The small molecule below binds the protein below.
Small molecule (SMILES): C/C(NCc1cnc(C)nc1N)=C(/S)CCO[P](=O)([O-])O[P](=O)([O-])O

Sequence of chain 1.A:
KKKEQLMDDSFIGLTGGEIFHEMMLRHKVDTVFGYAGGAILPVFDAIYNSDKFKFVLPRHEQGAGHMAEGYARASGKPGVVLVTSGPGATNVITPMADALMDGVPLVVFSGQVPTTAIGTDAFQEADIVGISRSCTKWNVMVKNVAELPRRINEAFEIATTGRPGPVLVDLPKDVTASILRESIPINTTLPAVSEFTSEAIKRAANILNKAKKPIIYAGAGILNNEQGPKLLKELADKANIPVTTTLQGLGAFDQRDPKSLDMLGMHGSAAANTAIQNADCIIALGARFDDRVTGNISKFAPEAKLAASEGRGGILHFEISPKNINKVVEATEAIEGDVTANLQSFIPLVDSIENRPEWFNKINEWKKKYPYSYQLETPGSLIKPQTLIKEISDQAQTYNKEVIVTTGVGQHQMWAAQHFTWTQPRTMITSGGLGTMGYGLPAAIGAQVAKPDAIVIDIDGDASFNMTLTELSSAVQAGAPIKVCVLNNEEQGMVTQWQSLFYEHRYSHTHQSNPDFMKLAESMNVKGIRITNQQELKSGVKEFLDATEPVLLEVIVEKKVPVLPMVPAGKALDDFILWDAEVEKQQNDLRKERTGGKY

Sequence of chain 4.A:
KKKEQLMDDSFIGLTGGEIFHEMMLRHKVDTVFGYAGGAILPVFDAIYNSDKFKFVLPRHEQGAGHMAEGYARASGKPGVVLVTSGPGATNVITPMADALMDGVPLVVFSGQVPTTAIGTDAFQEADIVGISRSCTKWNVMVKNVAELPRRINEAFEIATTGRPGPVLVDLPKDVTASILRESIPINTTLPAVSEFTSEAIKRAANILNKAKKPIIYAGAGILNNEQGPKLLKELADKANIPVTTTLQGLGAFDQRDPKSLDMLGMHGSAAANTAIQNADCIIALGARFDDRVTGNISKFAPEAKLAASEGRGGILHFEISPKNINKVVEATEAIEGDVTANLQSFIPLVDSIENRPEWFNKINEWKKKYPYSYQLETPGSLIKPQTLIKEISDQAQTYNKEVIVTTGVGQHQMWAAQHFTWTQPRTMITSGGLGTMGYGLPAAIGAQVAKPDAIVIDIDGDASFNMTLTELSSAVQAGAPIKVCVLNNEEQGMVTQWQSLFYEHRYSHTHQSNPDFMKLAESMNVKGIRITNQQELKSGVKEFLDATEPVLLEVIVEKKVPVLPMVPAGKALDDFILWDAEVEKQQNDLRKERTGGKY

Binding-site contacts:
Ligand atom O1B contacts residue MET577 of chain 4.A at 2.9 Å (h-bond).
Ligand atom C6' contacts residue GLU134 of chain 1.A at 3.3 Å.
Ligand atom CM4 contacts residue ALA109 of chain 1.A at 3.3 Å (hydrophobic).
Ligand atom O1B contacts residue GLY576 of chain 4.A at 3.3 Å (h-bond).
Ligand atom O2A contacts residue GLY544 of chain 4.A at 3.5 Å.
Ligand atom N1' contacts residue GLU134 of chain 1.A at 2.6 Å (salt-bridge).
Ligand atom N4' contacts residue GLN197 of chain 1.A at 3.1 Å (h-bond).
Ligand atom N4' contacts residue GLY518 of chain 4.A at 2.9 Å (h-bond).
Ligand atom C4 contacts residue VAL578 of chain 4.A at 3.5 Å (hydrophobic).
Ligand atom N3' contacts residue PRO160 of chain 1.A at 3.5 Å.
Ligand atom O3A contacts residue HIS495 of chain 4.A at 3.1 Å (h-bond).
Ligand atom O2B contacts residue GLN494 of chain 4.A at 3.3 Å (h-bond).
Ligand atom O1A contacts residue ASP545 of chain 4.A at 2.8 Å (salt-bridge).
Ligand atom O2B contacts residue HIS495 of chain 4.A at 3.0 Å (h-bond).
Ligand atom O3B contacts residue MG1 of chain 4.C at 2.2 Å.
Ligand atom N3' contacts residue MET520 of chain 4.A at 3.3 Å (h-bond).
Ligand atom O3B contacts residue ASN572 of chain 4.A at 3.1 Å (h-bond).
Ligand atom O1A contacts residue GLU574 of chain 4.A at 3.1 Å (salt-bridge).
Ligand atom PA contacts residue MG1 of chain 4.C at 3.3 Å.
Ligand atom C5' contacts residue MET520 of chain 4.A at 3.5 Å (hydrophobic).
Ligand atom C4 contacts residue MET520 of chain 4.A at 3.3 Å (hydrophobic).
Ligand atom O2A contacts residue SER547 of chain 4.A at 2.7 Å (h-bond).
Ligand atom O1B contacts residue GLN494 of chain 4.A at 2.7 Å (h-bond).
Ligand atom O3B contacts residue GLY576 of chain 4.A at 2.8 Å (h-bond).
Ligand atom O1A contacts residue MG1 of chain 4.C at 2.1 Å.
Ligand atom CM4 contacts residue MET520 of chain 4.A at 3.5 Å (hydrophobic).
Ligand atom C4' contacts residue MET520 of chain 4.A at 3.5 Å (hydrophobic).
Ligand atom S1 contacts residue CO21 of chain 4.G at 3.0 Å (h-bond).
Ligand atom O1B contacts residue GLY493 of chain 4.A at 3.5 Å.
Ligand atom C6 contacts residue GLN575 of chain 4.A at 3.5 Å.
Ligand atom CM2 contacts residue ASN164 of chain 1.A at 3.4 Å.
Ligand atom N3 contacts residue CO21 of chain 4.G at 2.7 Å (h-bond).
Ligand atom O3B contacts residue GLU574 of chain 4.A at 3.1 Å (salt-bridge).
Ligand atom CM2 contacts residue GLU134 of chain 1.A at 3.4 Å.
Ligand atom PB contacts residue MG1 of chain 4.C at 3.4 Å.
Ligand atom N4' contacts residue CO21 of chain 4.G at 2.4 Å (h-bond).
Ligand atom C7 contacts residue VAL492 of chain 4.A at 3.2 Å (hydrophobic).
Ligand atom C7' contacts residue CO21 of chain 4.G at 3.3 Å.
Ligand atom O1A contacts residue ALA546 of chain 4.A at 3.0 Å (h-bond).
Ligand atom O7 contacts residue GLN575 of chain 4.A at 3.4 Å.